Binding-site contacts:
Ligand atom C4 contacts residue ASN167 of chain 2.A at 4.3 Å.
Ligand atom O5 contacts residue ASN167 of chain 2.A at 2.3 Å (h-bond).
Ligand atom C7 contacts residue THR240 of chain 2.A at 3.8 Å.
Ligand atom O7 contacts residue THR240 of chain 2.A at 4.2 Å.
Ligand atom C7 contacts residue ASN167 of chain 2.A at 3.2 Å.
Ligand atom C1 contacts residue ASN167 of chain 2.A at 1.4 Å.
Ligand atom C2 contacts residue ASN167 of chain 2.A at 2.6 Å.
Ligand atom N2 contacts residue ASN167 of chain 2.A at 3.1 Å (h-bond).
Ligand atom C3 contacts residue ASN167 of chain 2.A at 3.8 Å.
Ligand atom N2 contacts residue THR240 of chain 2.A at 4.1 Å.
Ligand atom O5 contacts residue THR169 of chain 2.A at 3.9 Å.
Ligand atom C5 contacts residue ASN167 of chain 2.A at 3.7 Å.
Ligand atom C8 contacts residue THR240 of chain 2.A at 3.5 Å.
Ligand atom C8 contacts residue ASN167 of chain 2.A at 4.5 Å.
Ligand atom O7 contacts residue ASN167 of chain 2.A at 2.8 Å (h-bond).

Sequence of chain 2.A:
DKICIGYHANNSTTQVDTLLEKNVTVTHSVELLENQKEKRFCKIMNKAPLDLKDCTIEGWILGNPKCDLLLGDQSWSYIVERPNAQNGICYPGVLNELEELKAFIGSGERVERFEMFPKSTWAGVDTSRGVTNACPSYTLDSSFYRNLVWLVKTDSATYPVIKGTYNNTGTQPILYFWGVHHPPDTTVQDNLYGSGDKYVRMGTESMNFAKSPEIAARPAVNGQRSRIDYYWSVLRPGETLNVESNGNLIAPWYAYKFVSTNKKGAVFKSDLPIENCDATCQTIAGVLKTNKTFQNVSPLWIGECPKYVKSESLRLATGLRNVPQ

This small molecule binds to this protein.
Small molecule (SMILES): CC(=O)N[C@H]1[C@H](O[C@H]2[C@H](O)[C@@H](NC(C)=O)CO[C@@H]2CO)O[C@H](CO)[C@@H](O)[C@@H]1O